Sequence of chain 1.I:
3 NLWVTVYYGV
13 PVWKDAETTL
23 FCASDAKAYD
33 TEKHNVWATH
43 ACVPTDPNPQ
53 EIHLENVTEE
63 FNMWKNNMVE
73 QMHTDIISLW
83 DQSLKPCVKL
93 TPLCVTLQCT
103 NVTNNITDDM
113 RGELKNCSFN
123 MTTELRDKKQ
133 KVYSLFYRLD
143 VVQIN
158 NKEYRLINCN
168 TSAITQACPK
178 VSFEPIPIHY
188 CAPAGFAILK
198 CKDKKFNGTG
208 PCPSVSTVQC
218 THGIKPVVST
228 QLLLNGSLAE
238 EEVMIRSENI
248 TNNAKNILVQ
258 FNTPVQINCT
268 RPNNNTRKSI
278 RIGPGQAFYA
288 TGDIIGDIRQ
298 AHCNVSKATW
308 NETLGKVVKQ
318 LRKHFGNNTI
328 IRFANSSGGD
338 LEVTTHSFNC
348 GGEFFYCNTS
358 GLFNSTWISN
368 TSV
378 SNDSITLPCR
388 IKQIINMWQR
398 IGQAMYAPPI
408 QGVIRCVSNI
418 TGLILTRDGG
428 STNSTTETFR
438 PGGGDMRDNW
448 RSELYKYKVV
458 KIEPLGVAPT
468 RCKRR

A small-molecule ligand and the protein it binds are described below.
Small molecule (SMILES): CC(=O)N[C@@H]1[C@@H](O)[C@H](O)[C@@H](CO)O[C@H]1O

Binding-site contacts:
Ligand atom C1 contacts residue ASN204 of chain 1.I at 1.4 Å.
Ligand atom O5 contacts residue THR206 of chain 1.I at 3.2 Å (h-bond).
Ligand atom C1 contacts residue THR206 of chain 1.I at 4.1 Å.
Ligand atom C3 contacts residue ASN204 of chain 1.I at 3.8 Å.
Ligand atom C6 contacts residue THR206 of chain 1.I at 3.7 Å.
Ligand atom O7 contacts residue HIS321 of chain 1.I at 3.6 Å (h-bond).
Ligand atom C7 contacts residue HIS321 of chain 1.I at 4.5 Å.
Ligand atom C2 contacts residue ASN204 of chain 1.I at 2.5 Å.
Ligand atom O7 contacts residue ASN204 of chain 1.I at 3.3 Å (h-bond).
Ligand atom N2 contacts residue ASN204 of chain 1.I at 2.9 Å (h-bond).
Ligand atom O5 contacts residue ASN204 of chain 1.I at 2.4 Å (h-bond).
Ligand atom C8 contacts residue ASN204 of chain 1.I at 4.2 Å.
Ligand atom C5 contacts residue ASN204 of chain 1.I at 3.7 Å.
Ligand atom C4 contacts residue ASN204 of chain 1.I at 4.2 Å.
Ligand atom C5 contacts residue THR206 of chain 1.I at 4.0 Å.
Ligand atom C7 contacts residue ASN204 of chain 1.I at 3.5 Å.